Binding-site contacts:
Ligand atom O5 contacts residue ASN788 of chain 1.A at 2.3 Å (h-bond).
Ligand atom O7 contacts residue ASN788 of chain 1.A at 4.0 Å.
Ligand atom C1 contacts residue ASN788 of chain 1.A at 1.4 Å.
Ligand atom O6 contacts residue GLN791 of chain 1.A at 4.1 Å.
Ligand atom C3 contacts residue SER790 of chain 1.A at 4.2 Å.
Ligand atom C3 contacts residue ASN788 of chain 1.A at 3.8 Å.
Ligand atom C5 contacts residue SER790 of chain 1.A at 3.8 Å.
Ligand atom C5 contacts residue ASN788 of chain 1.A at 3.6 Å.
Ligand atom O5 contacts residue SER790 of chain 1.A at 3.8 Å.
Ligand atom N2 contacts residue SER790 of chain 1.A at 4.3 Å.
Ligand atom N2 contacts residue ASN788 of chain 1.A at 2.9 Å (h-bond).
Ligand atom C2 contacts residue SER790 of chain 1.A at 4.1 Å.
Ligand atom C2 contacts residue ASN788 of chain 1.A at 2.5 Å.
Ligand atom C4 contacts residue ASN788 of chain 1.A at 4.2 Å.
Ligand atom C1 contacts residue SER790 of chain 1.A at 3.3 Å.
Ligand atom C7 contacts residue ASN788 of chain 1.A at 3.7 Å.

Sequence of chain 1.A:
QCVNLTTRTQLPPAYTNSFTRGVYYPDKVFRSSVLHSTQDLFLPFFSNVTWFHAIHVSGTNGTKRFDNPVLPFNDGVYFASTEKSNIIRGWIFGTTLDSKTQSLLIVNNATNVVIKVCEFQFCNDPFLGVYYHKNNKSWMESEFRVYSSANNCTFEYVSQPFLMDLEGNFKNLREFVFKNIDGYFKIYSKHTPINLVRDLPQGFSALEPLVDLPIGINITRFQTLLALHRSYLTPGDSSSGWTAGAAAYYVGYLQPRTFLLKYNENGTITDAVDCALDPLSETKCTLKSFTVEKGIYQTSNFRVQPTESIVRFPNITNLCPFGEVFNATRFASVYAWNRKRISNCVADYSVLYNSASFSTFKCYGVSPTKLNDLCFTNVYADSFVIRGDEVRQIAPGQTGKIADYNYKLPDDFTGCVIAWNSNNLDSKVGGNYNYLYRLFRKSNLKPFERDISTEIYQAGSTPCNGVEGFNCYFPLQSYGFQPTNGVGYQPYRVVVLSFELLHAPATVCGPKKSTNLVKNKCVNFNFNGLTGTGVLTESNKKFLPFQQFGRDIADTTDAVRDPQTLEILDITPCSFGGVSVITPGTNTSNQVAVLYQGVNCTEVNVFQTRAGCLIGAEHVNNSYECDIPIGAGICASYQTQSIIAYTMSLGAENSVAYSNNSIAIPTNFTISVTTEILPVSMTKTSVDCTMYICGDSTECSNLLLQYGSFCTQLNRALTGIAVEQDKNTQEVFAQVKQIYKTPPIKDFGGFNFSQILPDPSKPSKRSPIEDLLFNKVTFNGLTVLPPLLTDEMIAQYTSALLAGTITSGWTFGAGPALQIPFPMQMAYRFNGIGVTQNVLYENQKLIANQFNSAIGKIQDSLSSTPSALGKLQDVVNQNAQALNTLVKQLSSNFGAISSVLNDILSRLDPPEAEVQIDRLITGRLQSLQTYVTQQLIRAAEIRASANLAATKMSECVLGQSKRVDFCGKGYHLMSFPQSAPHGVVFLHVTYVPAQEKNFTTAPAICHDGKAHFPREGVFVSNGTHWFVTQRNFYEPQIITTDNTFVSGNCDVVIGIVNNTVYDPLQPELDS

The small molecule below binds the protein below.
Small molecule (SMILES): CC(=O)N[C@H]1[C@H](O[C@H]2[C@H](O)[C@@H](NC(C)=O)CO[C@@H]2CO)O[C@H](CO)[C@@H](O)[C@@H]1O